Binding-site contacts:
Ligand atom CL1 contacts residue VAL154 of chain 1.B at 3.5 Å.
Ligand atom C13 contacts residue ASP234 of chain 1.B at 3.4 Å.
Ligand atom CL2 contacts residue LEU223 of chain 1.B at 3.6 Å.
Ligand atom O8 contacts residue LYS107 of chain 1.B at 3.7 Å.
Ligand atom C9 contacts residue GLU124 of chain 1.B at 3.7 Å.
Ligand atom C18 contacts residue LEU223 of chain 1.B at 3.9 Å (hydrophobic).
Ligand atom CL1 contacts residue VAL85 of chain 1.B at 3.6 Å.
Ligand atom C10 contacts residue GLU124 of chain 1.B at 3.7 Å.
Ligand atom C9 contacts residue MET128 of chain 1.B at 3.3 Å (hydrophobic).
Ligand atom N21 contacts residue LEU223 of chain 1.B at 3.9 Å.
Ligand atom C20 contacts residue ALA157 of chain 1.B at 3.6 Å (hydrophobic).
Ligand atom C37 contacts residue GLU164 of chain 1.B at 3.5 Å.
Ligand atom CL2 contacts residue ASP234 of chain 1.B at 3.7 Å.
Ligand atom C25 contacts residue ALA157 of chain 1.B at 3.6 Å (hydrophobic).
Ligand atom N23 contacts residue ALA105 of chain 1.B at 3.6 Å.
Ligand atom C22 contacts residue GLU155 of chain 1.B at 3.5 Å.
Ligand atom C30 contacts residue ALA157 of chain 1.B at 3.8 Å (hydrophobic).
Ligand atom CL2 contacts residue ALA233 of chain 1.B at 3.0 Å.
Ligand atom O12 contacts residue ASP234 of chain 1.B at 2.9 Å (salt-bridge).
Ligand atom N21 contacts residue ALA157 of chain 1.B at 3.1 Å (h-bond).
Ligand atom C26 contacts residue GLY160 of chain 1.B at 3.7 Å.
Ligand atom C26 contacts residue LEU223 of chain 1.B at 3.9 Å (hydrophobic).
Ligand atom N23 contacts residue LEU223 of chain 1.B at 3.8 Å.
Ligand atom N21 contacts residue TYR156 of chain 1.B at 3.8 Å.
Ligand atom C22 contacts residue LEU223 of chain 1.B at 3.8 Å (hydrophobic).
Ligand atom C5 contacts residue VAL154 of chain 1.B at 3.4 Å (hydrophobic).
Ligand atom O1 contacts residue VAL85 of chain 1.B at 3.5 Å.
Ligand atom CL1 contacts residue LYS107 of chain 1.B at 3.8 Å.
Ligand atom C30 contacts residue LEU77 of chain 1.B at 3.6 Å (hydrophobic).
Ligand atom C36 contacts residue GLU164 of chain 1.B at 3.5 Å.
Ligand atom C7 contacts residue VAL154 of chain 1.B at 3.8 Å (hydrophobic).
Ligand atom C9 contacts residue VAL152 of chain 1.B at 3.8 Å (hydrophobic).
Ligand atom C22 contacts residue ALA157 of chain 1.B at 3.7 Å (hydrophobic).
Ligand atom N24 contacts residue ALA157 of chain 1.B at 2.8 Å (h-bond).
Ligand atom C25 contacts residue GLY160 of chain 1.B at 3.8 Å.
Ligand atom C13 contacts residue GLU124 of chain 1.B at 3.7 Å.
Ligand atom C4 contacts residue VAL154 of chain 1.B at 3.8 Å (hydrophobic).
Ligand atom CL2 contacts residue ILE138 of chain 1.B at 3.7 Å.
Ligand atom N34 contacts residue GLU164 of chain 1.B at 3.4 Å (salt-bridge).
Ligand atom C22 contacts residue ALA105 of chain 1.B at 3.9 Å (hydrophobic).

Sequence of chain 1.B:
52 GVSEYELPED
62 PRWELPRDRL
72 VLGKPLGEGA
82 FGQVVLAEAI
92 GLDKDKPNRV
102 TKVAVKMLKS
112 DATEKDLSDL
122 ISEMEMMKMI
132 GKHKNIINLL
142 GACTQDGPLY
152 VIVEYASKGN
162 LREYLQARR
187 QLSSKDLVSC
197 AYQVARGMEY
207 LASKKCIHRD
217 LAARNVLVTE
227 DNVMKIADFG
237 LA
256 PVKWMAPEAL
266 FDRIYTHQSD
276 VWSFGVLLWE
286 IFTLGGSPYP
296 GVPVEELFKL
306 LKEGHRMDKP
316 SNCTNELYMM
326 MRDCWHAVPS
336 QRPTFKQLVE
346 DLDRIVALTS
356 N

The small molecule below binds the protein below.
Small molecule (SMILES): CCN1CCN(c2ccc(Nc3cc(N(C)C(=O)Nc4c(Cl)c(OC)cc(OC)c4Cl)ncn3)cc2)CC1